A small-molecule ligand and the protein it binds are described below.
Small molecule (SMILES): CC(=O)N[C@@H]1[C@@H](O)[C@H](O)[C@@H](CO)O[C@H]1O

Binding-site contacts:
Ligand atom C8 contacts residue ASN72 of chain 2.B at 3.7 Å.
Ligand atom C2 contacts residue ASN72 of chain 2.B at 2.8 Å.
Ligand atom O5 contacts residue ASN72 of chain 2.B at 2.4 Å (h-bond).
Ligand atom C6 contacts residue LEU89 of chain 2.B at 4.4 Å (hydrophobic).
Ligand atom N2 contacts residue THR74 of chain 2.B at 4.2 Å.
Ligand atom O7 contacts residue ASN72 of chain 2.B at 3.5 Å (h-bond).
Ligand atom O6 contacts residue MET104 of chain 2.B at 3.7 Å.
Ligand atom O5 contacts residue MET104 of chain 2.B at 4.0 Å.
Ligand atom C5 contacts residue ASN72 of chain 2.B at 3.6 Å.
Ligand atom C6 contacts residue MET104 of chain 2.B at 3.8 Å (hydrophobic).
Ligand atom C3 contacts residue ASN72 of chain 2.B at 4.0 Å.
Ligand atom C1 contacts residue ASN72 of chain 2.B at 1.4 Å.
Ligand atom C7 contacts residue ASN72 of chain 2.B at 3.5 Å.
Ligand atom C4 contacts residue ASN72 of chain 2.B at 4.4 Å.
Ligand atom N2 contacts residue ASN72 of chain 2.B at 3.1 Å (h-bond).

Sequence of chain 2.B:
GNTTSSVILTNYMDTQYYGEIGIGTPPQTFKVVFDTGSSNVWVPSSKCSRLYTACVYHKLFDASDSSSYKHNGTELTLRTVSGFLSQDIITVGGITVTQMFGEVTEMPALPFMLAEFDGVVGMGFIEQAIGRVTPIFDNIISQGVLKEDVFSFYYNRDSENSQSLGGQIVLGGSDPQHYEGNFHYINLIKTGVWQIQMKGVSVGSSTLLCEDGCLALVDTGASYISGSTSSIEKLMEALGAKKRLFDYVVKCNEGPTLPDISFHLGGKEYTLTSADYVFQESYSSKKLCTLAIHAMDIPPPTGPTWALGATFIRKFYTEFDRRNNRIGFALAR